Binding-site contacts:
Ligand atom CAH contacts residue PHE53 of chain 4.A at 3.9 Å (hydrophobic).
Ligand atom NAF contacts residue THR165 of chain 4.A at 4.1 Å.
Ligand atom NAA contacts residue HIS259 of chain 4.A at 4.0 Å.
Ligand atom CAI contacts residue TRP130 of chain 4.A at 3.1 Å (hydrophobic).
Ligand atom CAI contacts residue HIS126 of chain 4.A at 3.6 Å.
Ligand atom CAD contacts residue ARG167 of chain 4.A at 3.0 Å.
Ligand atom NAE contacts residue THR165 of chain 4.A at 3.1 Å (h-bond).
Ligand atom NAF contacts residue TRP130 of chain 4.A at 3.6 Å.
Ligand atom CAG contacts residue HIS126 of chain 4.A at 3.7 Å.
Ligand atom CAD contacts residue HIS126 of chain 4.A at 3.8 Å.
Ligand atom OAC contacts residue TRP130 of chain 4.A at 3.5 Å (h-bond).
Ligand atom CAD contacts residue TRP130 of chain 4.A at 3.1 Å (hydrophobic).
Ligand atom CAH contacts residue TRP130 of chain 4.A at 3.6 Å (hydrophobic).
Ligand atom NAA contacts residue ASN34 of chain 4.A at 3.6 Å.
Ligand atom CAG contacts residue TRP130 of chain 4.A at 3.7 Å (hydrophobic).
Ligand atom NAB contacts residue TRP130 of chain 4.A at 4.1 Å.
Ligand atom CAG contacts residue TYR164 of chain 4.A at 4.1 Å (hydrophobic).
Ligand atom NAB contacts residue PHE53 of chain 4.A at 3.1 Å.
Ligand atom NAA contacts residue GLU36 of chain 4.A at 4.0 Å.
Ligand atom NAE contacts residue HIS126 of chain 4.A at 2.8 Å (h-bond).
Ligand atom NAE contacts residue GLY166 of chain 4.A at 3.6 Å.
Ligand atom OAC contacts residue HIS259 of chain 4.A at 3.0 Å (h-bond).
Ligand atom NAA contacts residue HIS126 of chain 4.A at 4.0 Å.
Ligand atom CAD contacts residue GLY166 of chain 4.A at 3.3 Å.
Ligand atom OAC contacts residue LEU54 of chain 4.A at 4.1 Å.
Ligand atom NAE contacts residue ARG167 of chain 4.A at 4.1 Å.
Ligand atom OAC contacts residue HIS126 of chain 4.A at 4.0 Å.
Ligand atom NAE contacts residue TYR164 of chain 4.A at 4.0 Å.
Ligand atom CAG contacts residue GLU36 of chain 4.A at 3.3 Å.
Ligand atom NAE contacts residue TRP130 of chain 4.A at 2.7 Å (h-bond).
Ligand atom NAF contacts residue ARG167 of chain 4.A at 3.1 Å (salt-bridge).
Ligand atom CAH contacts residue ARG167 of chain 4.A at 4.1 Å.
Ligand atom NAE contacts residue GLU36 of chain 4.A at 4.1 Å.
Ligand atom NAF contacts residue GLY166 of chain 4.A at 3.7 Å.
Ligand atom CAD contacts residue THR165 of chain 4.A at 2.9 Å.
Ligand atom CAG contacts residue HIS259 of chain 4.A at 3.9 Å.
Ligand atom CAG contacts residue ASN34 of chain 4.A at 4.1 Å.
Ligand atom CAI contacts residue GLU36 of chain 4.A at 3.8 Å.
Ligand atom NAA contacts residue TYR164 of chain 4.A at 3.4 Å.
Ligand atom OAC contacts residue GLU36 of chain 4.A at 2.5 Å (salt-bridge).

Sequence of chain 4.A:
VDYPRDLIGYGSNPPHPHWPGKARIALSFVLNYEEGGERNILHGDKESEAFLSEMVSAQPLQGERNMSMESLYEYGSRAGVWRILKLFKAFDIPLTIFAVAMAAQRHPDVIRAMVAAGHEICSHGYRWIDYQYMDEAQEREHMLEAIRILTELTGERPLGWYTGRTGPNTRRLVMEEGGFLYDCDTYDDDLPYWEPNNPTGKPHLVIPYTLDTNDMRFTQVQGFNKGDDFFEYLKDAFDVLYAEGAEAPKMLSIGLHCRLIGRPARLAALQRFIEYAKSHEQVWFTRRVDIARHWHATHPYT

A protein and the small-molecule ligand that binds it are described below.
Small molecule (SMILES): NC(=O)c1nc[nH]c1N